Sequence of chain 1.B:
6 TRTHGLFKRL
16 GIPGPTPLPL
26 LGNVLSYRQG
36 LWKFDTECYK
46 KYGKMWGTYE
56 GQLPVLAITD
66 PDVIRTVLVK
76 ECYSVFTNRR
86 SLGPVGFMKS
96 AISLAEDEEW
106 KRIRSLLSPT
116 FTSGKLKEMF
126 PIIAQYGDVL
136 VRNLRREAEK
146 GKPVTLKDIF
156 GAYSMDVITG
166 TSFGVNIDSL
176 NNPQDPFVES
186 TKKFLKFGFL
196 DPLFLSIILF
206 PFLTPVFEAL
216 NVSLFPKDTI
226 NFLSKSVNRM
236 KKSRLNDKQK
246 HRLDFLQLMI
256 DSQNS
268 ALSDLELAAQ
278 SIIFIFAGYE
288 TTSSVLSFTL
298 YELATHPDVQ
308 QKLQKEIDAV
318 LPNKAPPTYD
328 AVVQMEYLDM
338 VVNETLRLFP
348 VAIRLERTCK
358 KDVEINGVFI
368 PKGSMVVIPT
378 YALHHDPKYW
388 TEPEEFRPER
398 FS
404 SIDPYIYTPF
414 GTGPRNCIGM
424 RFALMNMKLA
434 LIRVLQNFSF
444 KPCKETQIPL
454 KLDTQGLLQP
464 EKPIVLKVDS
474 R

A protein and the small-molecule ligand that binds it are described below.
Small molecule (SMILES): CC(C)c1nc(CN(C)C(=O)N[C@H](C(=O)N[C@@H](Cc2ccccc2)C[C@H](O)[C@H](Cc2ccccc2)NC(=O)OCc2cncs2)C(C)C)cs1

Binding-site contacts:
Ligand atom C51 contacts residue ALA349 of chain 1.B at 3.4 Å (hydrophobic).
Ligand atom C50 contacts residue HEM1 of chain 1.O at 3.4 Å.
Ligand atom C62 contacts residue ARG85 of chain 1.B at 3.6 Å.
Ligand atom C52 contacts residue ALA349 of chain 1.B at 3.8 Å (hydrophobic).
Ligand atom C75 contacts residue PHE194 of chain 1.B at 3.4 Å (hydrophobic).
Ligand atom C68 contacts residue GLU353 of chain 1.B at 3.6 Å.
Ligand atom C80 contacts residue GLY459 of chain 1.B at 3.4 Å.
Ligand atom C6 contacts residue ALA284 of chain 1.B at 3.8 Å (hydrophobic).
Ligand atom C28 contacts residue PHE220 of chain 1.B at 3.7 Å (hydrophobic).
Ligand atom C32 contacts residue PHE283 of chain 1.B at 3.5 Å (hydrophobic).
Ligand atom C31 contacts residue PHE283 of chain 1.B at 4.0 Å (hydrophobic).
Ligand atom C80 contacts residue LEU460 of chain 1.B at 3.9 Å (hydrophobic).
Ligand atom C4 contacts residue THR288 of chain 1.B at 3.8 Å.
Ligand atom C64 contacts residue ARG85 of chain 1.B at 3.4 Å.
Ligand atom C68 contacts residue PHE194 of chain 1.B at 3.7 Å (hydrophobic).
Ligand atom C64 contacts residue GLU353 of chain 1.B at 3.1 Å.
Ligand atom O24 contacts residue PHE283 of chain 1.B at 3.0 Å.
Ligand atom C95 contacts residue GLY459 of chain 1.B at 3.2 Å.
Ligand atom C26 contacts residue PHE220 of chain 1.B at 4.0 Å (hydrophobic).
Ligand atom C62 contacts residue GLU353 of chain 1.B at 3.8 Å.
Ligand atom C1 contacts residue HEM1 of chain 1.O at 3.0 Å.
Ligand atom C33 contacts residue PHE189 of chain 1.B at 3.5 Å (hydrophobic).
Ligand atom C32 contacts residue PHE189 of chain 1.B at 3.7 Å (hydrophobic).
Ligand atom C68 contacts residue ARG85 of chain 1.B at 2.5 Å.
Ligand atom N5 contacts residue HEM1 of chain 1.O at 2.2 Å.
Ligand atom S3 contacts residue THR288 of chain 1.B at 3.7 Å.
Ligand atom N83 contacts residue PHE194 of chain 1.B at 3.7 Å.
Ligand atom C34 contacts residue ILE280 of chain 1.B at 3.1 Å (hydrophobic).
Ligand atom C4 contacts residue HEM1 of chain 1.O at 3.1 Å.
Ligand atom C33 contacts residue PHE283 of chain 1.B at 3.6 Å (hydrophobic).
Ligand atom N11 contacts residue SER98 of chain 1.B at 3.9 Å.
Ligand atom C1 contacts residue ALA284 of chain 1.B at 3.8 Å (hydrophobic).
Ligand atom C35 contacts residue ILE280 of chain 1.B at 2.9 Å (hydrophobic).
Ligand atom N74 contacts residue GLY459 of chain 1.B at 4.0 Å.
Ligand atom C95 contacts residue ILE350 of chain 1.B at 3.6 Å (hydrophobic).
Ligand atom C2 contacts residue ALA284 of chain 1.B at 3.7 Å (hydrophobic).
Ligand atom C77 contacts residue GLY459 of chain 1.B at 3.9 Å.
Ligand atom C35 contacts residue PHE220 of chain 1.B at 3.4 Å (hydrophobic).
Ligand atom C34 contacts residue PHE220 of chain 1.B at 4.0 Å (hydrophobic).
Ligand atom O41 contacts residue LEU99 of chain 1.B at 3.2 Å.